Binding-site contacts:
Ligand atom C3 contacts residue ASN118 of chain 1.E at 3.8 Å.
Ligand atom C7 contacts residue TRP168 of chain 1.E at 3.9 Å (hydrophobic).
Ligand atom O5 contacts residue ASN118 of chain 1.E at 2.4 Å (h-bond).
Ligand atom C1 contacts residue ASN118 of chain 1.E at 1.4 Å.
Ligand atom C2 contacts residue ASN118 of chain 1.E at 2.4 Å.
Ligand atom O7 contacts residue GLU166 of chain 1.E at 3.4 Å.
Ligand atom C4 contacts residue ASN118 of chain 1.E at 4.2 Å.
Ligand atom N2 contacts residue ASN118 of chain 1.E at 2.8 Å (h-bond).
Ligand atom N2 contacts residue TRP168 of chain 1.E at 4.1 Å.
Ligand atom O7 contacts residue HIS167 of chain 1.E at 4.0 Å.
Ligand atom O7 contacts residue ASN118 of chain 1.E at 3.8 Å.
Ligand atom C1 contacts residue GLU166 of chain 1.E at 4.4 Å.
Ligand atom C5 contacts residue ASN118 of chain 1.E at 3.6 Å.
Ligand atom C7 contacts residue ASN118 of chain 1.E at 3.4 Å.
Ligand atom C8 contacts residue TRP168 of chain 1.E at 3.6 Å (hydrophobic).
Ligand atom C7 contacts residue HIS167 of chain 1.E at 4.4 Å.
Ligand atom C8 contacts residue LEU117 of chain 1.E at 4.2 Å (hydrophobic).
Ligand atom O7 contacts residue TRP168 of chain 1.E at 4.2 Å.
Ligand atom C8 contacts residue VAL116 of chain 1.E at 3.8 Å (hydrophobic).
Ligand atom C8 contacts residue GLU166 of chain 1.E at 3.4 Å.
Ligand atom C8 contacts residue HIS167 of chain 1.E at 3.7 Å.
Ligand atom C7 contacts residue GLU166 of chain 1.E at 4.0 Å.
Ligand atom C8 contacts residue ASN118 of chain 1.E at 4.4 Å.

Sequence of chain 1.E:
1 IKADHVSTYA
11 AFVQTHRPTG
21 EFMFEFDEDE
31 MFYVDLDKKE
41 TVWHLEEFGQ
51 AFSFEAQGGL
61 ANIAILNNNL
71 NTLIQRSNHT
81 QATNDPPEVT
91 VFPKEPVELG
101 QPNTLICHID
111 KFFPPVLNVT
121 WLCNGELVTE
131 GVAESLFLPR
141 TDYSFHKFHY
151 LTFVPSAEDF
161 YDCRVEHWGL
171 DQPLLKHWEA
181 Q

A protein and the small-molecule ligand that binds it are described below.
Small molecule (SMILES): CC(=O)N[C@@H]1[C@@H](O)[C@H](O)[C@@H](CO)O[C@H]1O